Sequence of chain 1.A:
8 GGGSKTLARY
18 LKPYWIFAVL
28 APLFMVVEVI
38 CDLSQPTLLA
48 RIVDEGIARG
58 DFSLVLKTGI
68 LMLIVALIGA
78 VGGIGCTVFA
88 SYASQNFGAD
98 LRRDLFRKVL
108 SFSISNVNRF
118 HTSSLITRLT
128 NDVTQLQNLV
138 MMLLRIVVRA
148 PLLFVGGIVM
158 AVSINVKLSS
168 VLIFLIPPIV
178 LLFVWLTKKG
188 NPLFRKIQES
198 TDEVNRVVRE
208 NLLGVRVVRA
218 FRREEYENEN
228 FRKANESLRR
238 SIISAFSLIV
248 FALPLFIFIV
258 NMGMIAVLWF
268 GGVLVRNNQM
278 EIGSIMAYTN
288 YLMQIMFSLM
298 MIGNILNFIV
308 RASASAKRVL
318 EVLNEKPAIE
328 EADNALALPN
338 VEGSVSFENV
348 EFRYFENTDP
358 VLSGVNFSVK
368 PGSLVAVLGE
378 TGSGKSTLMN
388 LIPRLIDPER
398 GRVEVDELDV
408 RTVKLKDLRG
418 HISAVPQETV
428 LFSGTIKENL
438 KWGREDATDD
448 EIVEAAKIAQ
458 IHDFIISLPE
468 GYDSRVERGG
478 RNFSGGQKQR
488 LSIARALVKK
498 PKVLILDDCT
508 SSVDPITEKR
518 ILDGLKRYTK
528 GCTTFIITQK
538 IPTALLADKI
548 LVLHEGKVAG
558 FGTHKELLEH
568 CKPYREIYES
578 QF

The small molecule below binds the protein below.
Small molecule (SMILES): Nc1ncnc2c1ncn2[C@@H]1O[C@H](CO[P](=O)(O)O[P](=O)(O)NP(=O)(O)O)[C@@H](O)[C@H]1O

Binding-site contacts:
Ligand atom PG contacts residue MG1 of chain 1.D at 3.0 Å.
Ligand atom N9 contacts residue TYR351 of chain 1.A at 3.6 Å.
Ligand atom PB contacts residue MG1 of chain 1.D at 3.3 Å.
Ligand atom N6 contacts residue ASN115 of chain 1.A at 3.1 Å (h-bond).
Ligand atom O1G contacts residue ASN521 of chain 1.B at 3.5 Å (h-bond).
Ligand atom O1B contacts residue SER380 of chain 1.A at 3.1 Å (h-bond).
Ligand atom O4' contacts residue VAL358 of chain 1.A at 3.5 Å.
Ligand atom O1G contacts residue MG1 of chain 1.D at 3.0 Å.
Ligand atom C2 contacts residue TYR351 of chain 1.A at 3.5 Å (hydrophobic).
Ligand atom O1A contacts residue GLY381 of chain 1.A at 3.1 Å.
Ligand atom N3 contacts residue TYR351 of chain 1.A at 3.4 Å.
Ligand atom C8 contacts residue TYR351 of chain 1.A at 3.7 Å (hydrophobic).
Ligand atom N1 contacts residue TYR351 of chain 1.A at 3.7 Å.
Ligand atom O2B contacts residue MG1 of chain 1.D at 2.8 Å.
Ligand atom PG contacts residue GLN424 of chain 1.A at 3.7 Å.
Ligand atom N3B contacts residue MG1 of chain 1.D at 2.6 Å.
Ligand atom O1B contacts residue GLU377 of chain 1.A at 3.7 Å.
Ligand atom O1A contacts residue THR384 of chain 1.A at 3.0 Å (h-bond).
Ligand atom O2A contacts residue SER383 of chain 1.A at 3.6 Å.
Ligand atom O1G contacts residue GLN424 of chain 1.A at 2.9 Å (h-bond).
Ligand atom O1B contacts residue GLY379 of chain 1.A at 2.9 Å (h-bond).
Ligand atom O2G contacts residue MG1 of chain 1.D at 2.8 Å.
Ligand atom N7 contacts residue TYR351 of chain 1.A at 3.7 Å.
Ligand atom N3B contacts residue GLN424 of chain 1.A at 3.4 Å (h-bond).
Ligand atom O3G contacts residue GLY379 of chain 1.A at 3.2 Å (h-bond).
Ligand atom C4 contacts residue TYR351 of chain 1.A at 3.3 Å (hydrophobic).
Ligand atom O3A contacts residue GLY381 of chain 1.A at 3.8 Å.
Ligand atom O1A contacts residue SER383 of chain 1.A at 3.3 Å (h-bond).
Ligand atom O3G contacts residue THR378 of chain 1.A at 3.1 Å.
Ligand atom O2B contacts residue LYS382 of chain 1.A at 3.1 Å (salt-bridge).
Ligand atom O1B contacts residue GLY381 of chain 1.A at 3.6 Å.
Ligand atom O2B contacts residue SER383 of chain 1.A at 2.6 Å (h-bond).
Ligand atom C6 contacts residue ASN115 of chain 1.A at 3.8 Å.
Ligand atom O1B contacts residue LYS382 of chain 1.A at 3.4 Å (salt-bridge).
Ligand atom O1A contacts residue LYS382 of chain 1.A at 3.5 Å (salt-bridge).
Ligand atom N1 contacts residue ASN115 of chain 1.A at 3.5 Å (h-bond).
Ligand atom O3A contacts residue GLY379 of chain 1.A at 3.4 Å.
Ligand atom O2G contacts residue LYS382 of chain 1.A at 2.6 Å (salt-bridge).
Ligand atom C2 contacts residue PHE352 of chain 1.A at 3.4 Å (hydrophobic).
Ligand atom C5 contacts residue TYR351 of chain 1.A at 3.5 Å (hydrophobic).

Sequence of chain 1.B:
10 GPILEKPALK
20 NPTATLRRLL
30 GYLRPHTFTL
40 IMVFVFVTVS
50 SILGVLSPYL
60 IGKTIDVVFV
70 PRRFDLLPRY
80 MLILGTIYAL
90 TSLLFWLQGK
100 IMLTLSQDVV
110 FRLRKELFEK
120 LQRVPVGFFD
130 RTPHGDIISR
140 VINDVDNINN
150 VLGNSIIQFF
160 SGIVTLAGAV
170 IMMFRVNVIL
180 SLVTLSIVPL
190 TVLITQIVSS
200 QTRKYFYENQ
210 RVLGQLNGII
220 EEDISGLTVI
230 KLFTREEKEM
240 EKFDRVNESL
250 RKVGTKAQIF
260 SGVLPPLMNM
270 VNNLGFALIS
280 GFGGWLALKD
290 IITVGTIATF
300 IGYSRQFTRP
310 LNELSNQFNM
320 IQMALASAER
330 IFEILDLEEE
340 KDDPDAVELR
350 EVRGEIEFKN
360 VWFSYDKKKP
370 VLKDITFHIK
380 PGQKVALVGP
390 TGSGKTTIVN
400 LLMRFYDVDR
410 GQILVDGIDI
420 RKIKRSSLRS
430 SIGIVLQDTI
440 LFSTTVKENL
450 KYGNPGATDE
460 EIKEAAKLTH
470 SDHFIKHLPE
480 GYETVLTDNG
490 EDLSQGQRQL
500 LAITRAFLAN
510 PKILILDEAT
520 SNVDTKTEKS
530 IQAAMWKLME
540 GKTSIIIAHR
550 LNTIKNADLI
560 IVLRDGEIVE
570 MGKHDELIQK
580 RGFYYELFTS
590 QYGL